Binding-site contacts:
Ligand atom CAY contacts residue TRP51 of chain 1.C at 3.8 Å (hydrophobic).
Ligand atom OAG contacts residue LEU62 of chain 1.C at 3.5 Å.
Ligand atom CAE contacts residue VAL57 of chain 1.C at 3.8 Å (hydrophobic).
Ligand atom FBD contacts residue ASP115 of chain 1.C at 3.9 Å.
Ligand atom CBE contacts residue TRP51 of chain 1.C at 3.5 Å (hydrophobic).
Ligand atom CAL contacts residue PRO52 of chain 1.C at 3.7 Å (hydrophobic).
Ligand atom OBN contacts residue ASP58 of chain 1.C at 3.1 Å (salt-bridge).
Ligand atom CAH contacts residue ASN110 of chain 1.C at 3.8 Å.
Ligand atom CAI contacts residue ASN110 of chain 1.C at 3.2 Å.
Ligand atom CAK contacts residue ASN110 of chain 1.C at 3.8 Å.
Ligand atom NAV contacts residue ASN110 of chain 1.C at 3.0 Å (h-bond).
Ligand atom CAE contacts residue PRO52 of chain 1.C at 3.7 Å (hydrophobic).
Ligand atom NAV contacts residue HIS114 of chain 1.C at 3.7 Å.
Ligand atom CAQ contacts residue TRP51 of chain 1.C at 3.8 Å (hydrophobic).
Ligand atom OBN contacts residue PRO56 of chain 1.C at 3.6 Å.
Ligand atom CAJ contacts residue LEU62 of chain 1.C at 3.8 Å (hydrophobic).
Ligand atom CBF contacts residue LEU62 of chain 1.C at 3.8 Å (hydrophobic).
Ligand atom CBI contacts residue ASN110 of chain 1.C at 3.9 Å.
Ligand atom NAD contacts residue VAL57 of chain 1.C at 3.5 Å.
Ligand atom OBN contacts residue VAL57 of chain 1.C at 3.7 Å.
Ligand atom CAN contacts residue LEU62 of chain 1.C at 3.6 Å (hydrophobic).
Ligand atom CBH contacts residue HIS114 of chain 1.C at 3.7 Å.
Ligand atom CAL contacts residue PHE53 of chain 1.C at 3.5 Å (hydrophobic).
Ligand atom CBI contacts residue PRO111 of chain 1.C at 3.8 Å (hydrophobic).
Ligand atom FBD contacts residue FMT1 of chain 1.U at 3.5 Å.
Ligand atom OAM contacts residue CYS106 of chain 1.C at 3.7 Å.
Ligand atom CBC contacts residue HIS114 of chain 1.C at 3.7 Å.
Ligand atom CAE contacts residue VAL116 of chain 1.C at 3.8 Å (hydrophobic).
Ligand atom NAT contacts residue LEU64 of chain 1.C at 3.7 Å.
Ligand atom OAM contacts residue ASN110 of chain 1.C at 3.1 Å (h-bond).
Ligand atom CBH contacts residue PRO111 of chain 1.C at 3.7 Å (hydrophobic).
Ligand atom CAL contacts residue VAL57 of chain 1.C at 3.5 Å (hydrophobic).
Ligand atom CBI contacts residue TYR109 of chain 1.C at 3.8 Å (hydrophobic).
Ligand atom CAU contacts residue HIS114 of chain 1.C at 3.9 Å.
Ligand atom CBL contacts residue ASP58 of chain 1.C at 3.8 Å.
Ligand atom NAD contacts residue VAL116 of chain 1.C at 3.6 Å.
Ligand atom CBE contacts residue VAL116 of chain 1.C at 3.8 Å (hydrophobic).
Ligand atom NAV contacts residue TYR109 of chain 1.C at 3.8 Å.
Ligand atom CBE contacts residue PRO52 of chain 1.C at 3.5 Å (hydrophobic).
Ligand atom CAC contacts residue VAL116 of chain 1.C at 3.7 Å (hydrophobic).

Sequence of chain 1.C:
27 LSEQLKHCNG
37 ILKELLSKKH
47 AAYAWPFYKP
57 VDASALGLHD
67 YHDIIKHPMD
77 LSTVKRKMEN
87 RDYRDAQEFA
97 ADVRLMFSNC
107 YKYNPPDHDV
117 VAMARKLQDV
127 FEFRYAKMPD

This small molecule binds to this protein.
Small molecule (SMILES): Cc1cc(F)cc(C)c1Oc1ccc(C(C)(C)O)cc1-c1cn(C)c(=O)c2cc(-c3cnc(C4CCC4)[nH]3)oc12